The small molecule below binds the protein below.
Small molecule (SMILES): C[C@@H](c1ccc2nccn2c1)n1nnc2ncc(-c3cnn(C)c3)nc21

Sequence of chain 1.A:
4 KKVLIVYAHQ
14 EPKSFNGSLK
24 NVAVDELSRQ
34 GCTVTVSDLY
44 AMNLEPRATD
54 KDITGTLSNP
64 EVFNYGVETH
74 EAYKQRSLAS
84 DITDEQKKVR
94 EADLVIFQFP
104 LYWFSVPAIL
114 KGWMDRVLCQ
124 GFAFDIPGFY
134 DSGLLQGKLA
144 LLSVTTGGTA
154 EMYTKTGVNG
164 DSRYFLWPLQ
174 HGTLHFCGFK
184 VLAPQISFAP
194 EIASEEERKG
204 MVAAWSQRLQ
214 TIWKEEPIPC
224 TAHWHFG

Sequence of chain 1.B:
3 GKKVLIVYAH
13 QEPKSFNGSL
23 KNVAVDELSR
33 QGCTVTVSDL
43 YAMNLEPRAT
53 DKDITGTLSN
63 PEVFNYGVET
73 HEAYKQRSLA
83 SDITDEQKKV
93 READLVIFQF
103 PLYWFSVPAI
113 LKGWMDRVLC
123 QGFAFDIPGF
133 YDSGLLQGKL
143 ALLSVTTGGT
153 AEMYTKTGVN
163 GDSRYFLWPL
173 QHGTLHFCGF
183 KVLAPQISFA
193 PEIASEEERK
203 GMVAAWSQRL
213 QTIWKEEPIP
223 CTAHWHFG

Binding-site contacts:
Ligand atom C10 contacts residue PHE132 of chain 1.A at 3.9 Å (hydrophobic).
Ligand atom C25 contacts residue FAD1 of chain 1.F at 3.5 Å.
Ligand atom C10 contacts residue MET155 of chain 1.B at 3.9 Å (hydrophobic).
Ligand atom C14 contacts residue ILE195 of chain 1.B at 3.7 Å (hydrophobic).
Ligand atom C26 contacts residue FAD1 of chain 1.F at 3.2 Å.
Ligand atom N8 contacts residue FAD1 of chain 1.F at 3.4 Å.
Ligand atom N5 contacts residue PHE179 of chain 1.A at 3.6 Å.
Ligand atom N23 contacts residue PHE179 of chain 1.A at 3.4 Å.
Ligand atom C13 contacts residue GLY150 of chain 1.B at 3.6 Å.
Ligand atom N5 contacts residue MET155 of chain 1.B at 3.9 Å.
Ligand atom C32 contacts residue PHE127 of chain 1.A at 3.6 Å (hydrophobic).
Ligand atom N23 contacts residue FAD1 of chain 1.F at 3.3 Å (h-bond).
Ligand atom C31 contacts residue TRP106 of chain 1.B at 3.6 Å (hydrophobic).
Ligand atom N1 contacts residue MET155 of chain 1.B at 3.6 Å (h-bond).
Ligand atom N5 contacts residue ASN162 of chain 1.B at 3.4 Å (h-bond).
Ligand atom C20 contacts residue PHE179 of chain 1.A at 3.4 Å (hydrophobic).
Ligand atom C27 contacts residue PHE127 of chain 1.A at 3.5 Å (hydrophobic).
Ligand atom C20 contacts residue FAD1 of chain 1.F at 3.6 Å.
Ligand atom N24 contacts residue FAD1 of chain 1.F at 3.8 Å.
Ligand atom N9 contacts residue PHE127 of chain 1.A at 3.3 Å.
Ligand atom C19 contacts residue FAD1 of chain 1.F at 3.9 Å.
Ligand atom N8 contacts residue PHE127 of chain 1.A at 3.4 Å.
Ligand atom C28 contacts residue PHE127 of chain 1.A at 3.4 Å (hydrophobic).
Ligand atom C32 contacts residue FAD1 of chain 1.F at 3.4 Å.
Ligand atom N4 contacts residue GLY151 of chain 1.B at 3.7 Å.
Ligand atom C32 contacts residue TRP106 of chain 1.B at 3.7 Å (hydrophobic).
Ligand atom C27 contacts residue FAD1 of chain 1.F at 3.5 Å.
Ligand atom C1 contacts residue GLY150 of chain 1.B at 3.8 Å.
Ligand atom C31 contacts residue FAD1 of chain 1.F at 3.4 Å.
Ligand atom C31 contacts residue PHE127 of chain 1.A at 3.3 Å (hydrophobic).
Ligand atom N9 contacts residue FAD1 of chain 1.F at 3.3 Å.
Ligand atom C28 contacts residue FAD1 of chain 1.F at 3.3 Å.
Ligand atom C11 contacts residue MET155 of chain 1.B at 3.8 Å (hydrophobic).
Ligand atom N9 contacts residue TRP106 of chain 1.B at 4.0 Å.
Ligand atom C32 contacts residue LEU121 of chain 1.A at 3.4 Å (hydrophobic).
Ligand atom N5 contacts residue FAD1 of chain 1.F at 3.8 Å.
Ligand atom C19 contacts residue PHE179 of chain 1.A at 3.8 Å (hydrophobic).
Ligand atom N4 contacts residue MET155 of chain 1.B at 3.3 Å.
Ligand atom C26 contacts residue PHE179 of chain 1.A at 3.7 Å (hydrophobic).
Ligand atom C14 contacts residue MET155 of chain 1.B at 3.7 Å (hydrophobic).